Binding-site contacts:
Ligand atom C17 contacts residue ASP25 of chain 1.A at 3.5 Å.
Ligand atom C4 contacts residue GLY48 of chain 1.B at 3.5 Å.
Ligand atom N1 contacts residue ASP30 of chain 1.B at 3.1 Å (salt-bridge).
Ligand atom C27 contacts residue ASP29 of chain 1.A at 3.6 Å.
Ligand atom C15 contacts residue GLY27 of chain 1.B at 3.6 Å.
Ligand atom C25 contacts residue ALA28 of chain 1.A at 3.8 Å (hydrophobic).
Ligand atom C32 contacts residue ASP25 of chain 1.B at 3.4 Å.
Ligand atom O28 contacts residue ASP29 of chain 1.A at 2.9 Å (salt-bridge).
Ligand atom C32 contacts residue GLY27 of chain 1.A at 3.5 Å.
Ligand atom C34 contacts residue VAL82 of chain 1.B at 3.6 Å (hydrophobic).
Ligand atom C20 contacts residue ILE84 of chain 1.A at 3.8 Å (hydrophobic).
Ligand atom O9 contacts residue GLY48 of chain 1.B at 3.8 Å.
Ligand atom C12 contacts residue GLY27 of chain 1.B at 3.5 Å.
Ligand atom O9 contacts residue ILE50 of chain 1.A at 3.2 Å.
Ligand atom O10 contacts residue ILE50 of chain 1.A at 3.6 Å.
Ligand atom C6 contacts residue ALA28 of chain 1.B at 3.6 Å (hydrophobic).
Ligand atom C31 contacts residue GLY48 of chain 1.A at 3.2 Å.
Ligand atom O18 contacts residue ASP25 of chain 1.A at 2.5 Å (salt-bridge).
Ligand atom O18 contacts residue GLY27 of chain 1.A at 3.3 Å.
Ligand atom O18 contacts residue ASP25 of chain 1.B at 2.5 Å (salt-bridge).
Ligand atom C17 contacts residue ASP25 of chain 1.B at 3.4 Å.
Ligand atom C16 contacts residue ASP25 of chain 1.B at 3.3 Å.
Ligand atom C7 contacts residue ALA28 of chain 1.B at 3.5 Å (hydrophobic).
Ligand atom C7 contacts residue ASP30 of chain 1.B at 3.4 Å.
Ligand atom O26 contacts residue ASP30 of chain 1.A at 3.1 Å (salt-bridge).
Ligand atom C36 contacts residue ILE50 of chain 1.A at 3.6 Å (hydrophobic).
Ligand atom O26 contacts residue ASP29 of chain 1.A at 3.2 Å (salt-bridge).
Ligand atom O23 contacts residue ALA28 of chain 1.A at 3.5 Å.
Ligand atom C7 contacts residue VAL32 of chain 1.B at 3.2 Å (hydrophobic).
Ligand atom C30 contacts residue GLY48 of chain 1.A at 3.2 Å.
Ligand atom C2 contacts residue ASP30 of chain 1.B at 3.7 Å.
Ligand atom C36 contacts residue GLY49 of chain 1.A at 3.7 Å.
Ligand atom C33 contacts residue GLY27 of chain 1.A at 3.4 Å.
Ligand atom N20 contacts residue GLY27 of chain 1.A at 3.1 Å (h-bond).
Ligand atom O26 contacts residue ALA28 of chain 1.A at 3.6 Å.
Ligand atom C33 contacts residue VAL82 of chain 1.B at 3.7 Å (hydrophobic).
Ligand atom O10 contacts residue ILE84 of chain 1.B at 3.6 Å.
Ligand atom C29 contacts residue GLY27 of chain 1.A at 3.6 Å.
Ligand atom O9 contacts residue GLY49 of chain 1.B at 3.2 Å.
Ligand atom C27 contacts residue ASP30 of chain 1.A at 3.8 Å.

Sequence of chain 1.A:
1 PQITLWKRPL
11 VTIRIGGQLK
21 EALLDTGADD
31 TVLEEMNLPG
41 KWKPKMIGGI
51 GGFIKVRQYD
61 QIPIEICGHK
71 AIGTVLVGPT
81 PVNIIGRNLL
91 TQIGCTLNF

Sequence of chain 1.B:
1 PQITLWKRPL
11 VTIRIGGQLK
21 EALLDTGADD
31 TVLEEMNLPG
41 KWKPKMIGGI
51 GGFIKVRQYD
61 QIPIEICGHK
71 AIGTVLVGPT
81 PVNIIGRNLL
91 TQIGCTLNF

A small-molecule ligand and the protein it binds are described below.
Small molecule (SMILES): CCC(CC)CN(C[C@@H](O)[C@H](Cc1ccccc1)NC(=O)O[C@H]1CO[C@H]2OCC[C@H]21)S(=O)(=O)c1ccc(N)cc1